This protein binds this small molecule.
Small molecule (SMILES): C[n+]1cn([C@@H]2O[C@H](CO[P](=O)(O)O[P](=O)(O)OP(=O)(O)O)[C@@H](O)[C@H]2O)c2nc(N)[nH]c(=O)c21

Binding-site contacts:
Ligand atom CM7 contacts residue PRO82 of chain 1.C at 4.0 Å (hydrophobic).
Ligand atom N9 contacts residue TRP38 of chain 1.C at 3.5 Å.
Ligand atom C8 contacts residue TRP84 of chain 1.C at 3.9 Å (hydrophobic).
Ligand atom C6 contacts residue GLU85 of chain 1.C at 3.7 Å.
Ligand atom C2 contacts residue TRP84 of chain 1.C at 3.6 Å (hydrophobic).
Ligand atom C1' contacts residue TRP38 of chain 1.C at 3.7 Å (hydrophobic).
Ligand atom O4' contacts residue TRP38 of chain 1.C at 3.6 Å.
Ligand atom N1 contacts residue TRP84 of chain 1.C at 3.4 Å.
Ligand atom O1B contacts residue LYS142 of chain 1.C at 2.7 Å (salt-bridge).
Ligand atom C4 contacts residue TRP84 of chain 1.C at 3.5 Å (hydrophobic).
Ligand atom C8 contacts residue TRP38 of chain 1.C at 3.4 Å (hydrophobic).
Ligand atom O1B contacts residue ARG137 of chain 1.C at 3.1 Å (salt-bridge).
Ligand atom O6 contacts residue GLU83 of chain 1.C at 3.0 Å.
Ligand atom N1 contacts residue TRP38 of chain 1.C at 3.9 Å.
Ligand atom C2 contacts residue TRP38 of chain 1.C at 3.8 Å (hydrophobic).
Ligand atom N2 contacts residue GLU85 of chain 1.C at 2.6 Å (salt-bridge).
Ligand atom O2A contacts residue ARG137 of chain 1.C at 2.9 Å (salt-bridge).
Ligand atom N3 contacts residue TRP84 of chain 1.C at 3.7 Å.
Ligand atom N1 contacts residue GLU85 of chain 1.C at 2.9 Å (salt-bridge).
Ligand atom C5 contacts residue TRP38 of chain 1.C at 3.5 Å (hydrophobic).
Ligand atom O2B contacts residue ARG137 of chain 1.C at 3.2 Å (salt-bridge).
Ligand atom O6 contacts residue TRP84 of chain 1.C at 2.8 Å (h-bond).
Ligand atom O6 contacts residue GLU85 of chain 1.C at 3.6 Å.
Ligand atom C2 contacts residue GLU85 of chain 1.C at 3.5 Å.
Ligand atom C6 contacts residue TRP38 of chain 1.C at 3.9 Å (hydrophobic).
Ligand atom C6 contacts residue GLU83 of chain 1.C at 4.0 Å.
Ligand atom O6 contacts residue PRO82 of chain 1.C at 4.0 Å.
Ligand atom N7 contacts residue TRP38 of chain 1.C at 3.4 Å.
Ligand atom N9 contacts residue TRP84 of chain 1.C at 3.8 Å.
Ligand atom PB contacts residue LYS142 of chain 1.C at 4.0 Å.
Ligand atom C4 contacts residue TRP38 of chain 1.C at 3.6 Å (hydrophobic).
Ligand atom CM7 contacts residue TRP38 of chain 1.C at 3.5 Å (hydrophobic).
Ligand atom PB contacts residue ARG137 of chain 1.C at 3.8 Å.
Ligand atom C5 contacts residue TRP84 of chain 1.C at 3.3 Å (hydrophobic).
Ligand atom CM7 contacts residue TRP84 of chain 1.C at 3.6 Å (hydrophobic).
Ligand atom C6 contacts residue TRP84 of chain 1.C at 3.4 Å (hydrophobic).
Ligand atom N7 contacts residue TRP84 of chain 1.C at 3.5 Å.
Ligand atom N3 contacts residue TRP38 of chain 1.C at 3.6 Å.
Ligand atom O1A contacts residue TRP84 of chain 1.C at 3.9 Å.
Ligand atom CM7 contacts residue TRP146 of chain 1.C at 4.0 Å (hydrophobic).

Sequence of chain 1.C:
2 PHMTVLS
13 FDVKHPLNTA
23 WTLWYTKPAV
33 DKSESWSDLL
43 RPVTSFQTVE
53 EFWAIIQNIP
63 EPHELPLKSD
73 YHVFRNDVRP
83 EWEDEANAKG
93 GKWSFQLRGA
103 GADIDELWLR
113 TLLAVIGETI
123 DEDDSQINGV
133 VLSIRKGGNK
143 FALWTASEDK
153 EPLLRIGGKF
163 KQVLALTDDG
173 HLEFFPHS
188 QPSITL